The small molecule below binds the protein below.
Small molecule (SMILES): Clc1ccc(N2CCN(Cc3c[nH]c4ncccc34)CC2)cc1

Sequence of chain 1.B:
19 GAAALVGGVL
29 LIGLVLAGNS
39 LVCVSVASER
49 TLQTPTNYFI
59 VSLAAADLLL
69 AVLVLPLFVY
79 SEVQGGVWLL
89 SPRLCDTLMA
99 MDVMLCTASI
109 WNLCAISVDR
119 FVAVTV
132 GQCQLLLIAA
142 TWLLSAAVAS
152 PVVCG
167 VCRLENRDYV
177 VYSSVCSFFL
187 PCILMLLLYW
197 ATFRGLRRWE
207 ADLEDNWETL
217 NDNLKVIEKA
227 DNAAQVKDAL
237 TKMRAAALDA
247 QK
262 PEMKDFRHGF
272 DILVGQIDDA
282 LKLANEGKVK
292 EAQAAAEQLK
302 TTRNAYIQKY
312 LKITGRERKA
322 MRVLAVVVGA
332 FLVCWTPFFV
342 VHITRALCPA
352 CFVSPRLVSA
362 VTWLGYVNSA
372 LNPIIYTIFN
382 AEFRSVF

Binding-site contacts:
Ligand atom N4 contacts residue CYS168 of chain 1.B at 4.0 Å.
Ligand atom C4 contacts residue ASP100 of chain 1.B at 4.0 Å.
Ligand atom C11 contacts residue PHE76 of chain 1.B at 3.5 Å (hydrophobic).
Ligand atom C1 contacts residue VAL101 of chain 1.B at 3.4 Å (hydrophobic).
Ligand atom C15 contacts residue SER79 of chain 1.B at 3.0 Å.
Ligand atom C4 contacts residue PHE339 of chain 1.B at 4.1 Å (hydrophobic).
Ligand atom C9 contacts residue ASP100 of chain 1.B at 3.3 Å.
Ligand atom C14 contacts residue SER79 of chain 1.B at 3.6 Å.
Ligand atom N2 contacts residue PHE339 of chain 1.B at 3.2 Å.
Ligand atom C2 contacts residue PHE339 of chain 1.B at 4.1 Å (hydrophobic).
Ligand atom N3 contacts residue ASP100 of chain 1.B at 2.9 Å (salt-bridge).
Ligand atom C14 contacts residue TRP86 of chain 1.B at 3.7 Å (hydrophobic).
Ligand atom N1 contacts residue PHE340 of chain 1.B at 3.8 Å.
Ligand atom CL1 contacts residue GLY84 of chain 1.B at 2.6 Å.
Ligand atom C6 contacts residue ASP100 of chain 1.B at 2.9 Å.
Ligand atom C16 contacts residue CYS168 of chain 1.B at 3.6 Å (hydrophobic).
Ligand atom C2 contacts residue PHE340 of chain 1.B at 3.7 Å (hydrophobic).
Ligand atom C14 contacts residue CYS168 of chain 1.B at 3.8 Å (hydrophobic).
Ligand atom C17 contacts residue CYS168 of chain 1.B at 3.3 Å (hydrophobic).
Ligand atom C12 contacts residue ASP100 of chain 1.B at 3.8 Å.
Ligand atom C5 contacts residue PHE339 of chain 1.B at 3.4 Å (hydrophobic).
Ligand atom C18 contacts residue CYS168 of chain 1.B at 3.1 Å (hydrophobic).
Ligand atom C17 contacts residue ARG169 of chain 1.B at 3.7 Å.
Ligand atom C6 contacts residue PHE339 of chain 1.B at 3.8 Å (hydrophobic).
Ligand atom CL1 contacts residue CYS168 of chain 1.B at 3.4 Å.
Ligand atom C9 contacts residue MET97 of chain 1.B at 4.1 Å (hydrophobic).
Ligand atom C7 contacts residue ASP100 of chain 1.B at 3.1 Å.
Ligand atom CL1 contacts residue SER79 of chain 1.B at 3.9 Å.
Ligand atom C10 contacts residue CYS168 of chain 1.B at 3.7 Å (hydrophobic).
Ligand atom C8 contacts residue ASP100 of chain 1.B at 3.4 Å.
Ligand atom N1 contacts residue PHE339 of chain 1.B at 3.4 Å.
Ligand atom C3 contacts residue VAL101 of chain 1.B at 3.6 Å (hydrophobic).
Ligand atom C6 contacts residue TYR367 of chain 1.B at 3.6 Å (hydrophobic).
Ligand atom C16 contacts residue SER79 of chain 1.B at 3.5 Å.
Ligand atom C15 contacts residue TRP86 of chain 1.B at 3.5 Å (hydrophobic).
Ligand atom C13 contacts residue CYS168 of chain 1.B at 3.4 Å (hydrophobic).
Ligand atom N2 contacts residue ASP100 of chain 1.B at 3.7 Å.
Ligand atom C15 contacts residue CYS168 of chain 1.B at 3.4 Å (hydrophobic).
Ligand atom C10 contacts residue MET97 of chain 1.B at 3.8 Å (hydrophobic).
Ligand atom N3 contacts residue TYR367 of chain 1.B at 4.1 Å.